Sequence of chain 1.A:
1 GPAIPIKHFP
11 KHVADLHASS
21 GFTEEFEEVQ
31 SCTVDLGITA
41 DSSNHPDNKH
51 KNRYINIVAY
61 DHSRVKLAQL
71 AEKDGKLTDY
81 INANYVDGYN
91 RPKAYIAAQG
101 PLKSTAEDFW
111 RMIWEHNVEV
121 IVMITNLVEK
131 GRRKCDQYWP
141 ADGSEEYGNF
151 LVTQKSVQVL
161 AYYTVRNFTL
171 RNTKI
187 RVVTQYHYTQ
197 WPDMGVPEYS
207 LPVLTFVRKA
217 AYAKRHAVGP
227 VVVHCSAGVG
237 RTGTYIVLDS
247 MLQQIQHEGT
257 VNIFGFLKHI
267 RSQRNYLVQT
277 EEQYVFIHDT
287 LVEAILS

Binding-site contacts:
Ligand atom C5 contacts residue TRP197 of chain 1.A at 3.6 Å (hydrophobic).
Ligand atom F3 contacts residue ILE124 of chain 1.A at 3.6 Å.
Ligand atom F1 contacts residue ARG237 of chain 1.A at 3.5 Å.
Ligand atom C2 contacts residue PHE282 of chain 1.A at 3.8 Å (hydrophobic).
Ligand atom C11 contacts residue PRO203 of chain 1.A at 3.6 Å (hydrophobic).
Ligand atom C3 contacts residue PHE282 of chain 1.A at 3.8 Å (hydrophobic).
Ligand atom C7 contacts residue TYR194 of chain 1.A at 3.7 Å (hydrophobic).
Ligand atom C12 contacts residue GLU278 of chain 1.A at 3.6 Å.
Ligand atom F2 contacts residue LEU244 of chain 1.A at 3.6 Å.
Ligand atom C18 contacts residue GLY236 of chain 1.A at 3.7 Å.
Ligand atom F1 contacts residue TYR241 of chain 1.A at 3.4 Å.
Ligand atom C9 contacts residue PHE282 of chain 1.A at 3.4 Å (hydrophobic).
Ligand atom F3 contacts residue TYR241 of chain 1.A at 3.7 Å.
Ligand atom O1 contacts residue TRP197 of chain 1.A at 3.3 Å.
Ligand atom C13 contacts residue PRO203 of chain 1.A at 3.6 Å (hydrophobic).
Ligand atom C10 contacts residue PRO203 of chain 1.A at 3.4 Å (hydrophobic).
Ligand atom C18 contacts residue GLN279 of chain 1.A at 3.4 Å.
Ligand atom C14 contacts residue GLN279 of chain 1.A at 3.5 Å.
Ligand atom C12 contacts residue PRO203 of chain 1.A at 3.7 Å (hydrophobic).
Ligand atom C18 contacts residue GLN275 of chain 1.A at 3.0 Å.
Ligand atom O1 contacts residue PRO203 of chain 1.A at 3.6 Å.
Ligand atom C20 contacts residue ARG237 of chain 1.A at 3.4 Å.
Ligand atom C20 contacts residue GLN279 of chain 1.A at 3.3 Å.
Ligand atom C19 contacts residue GLN279 of chain 1.A at 3.2 Å.
Ligand atom O2 contacts residue ARG237 of chain 1.A at 3.2 Å (salt-bridge).
Ligand atom C15 contacts residue GLN279 of chain 1.A at 3.5 Å.
Ligand atom C21 contacts residue GLN196 of chain 1.A at 3.6 Å.
Ligand atom C14 contacts residue PRO203 of chain 1.A at 3.8 Å (hydrophobic).
Ligand atom F2 contacts residue VAL213 of chain 1.A at 3.6 Å.
Ligand atom C4 contacts residue TRP197 of chain 1.A at 3.4 Å (hydrophobic).
Ligand atom C12 contacts residue PHE282 of chain 1.A at 3.7 Å (hydrophobic).
Ligand atom C16 contacts residue GLN279 of chain 1.A at 3.6 Å.
Ligand atom C7 contacts residue GLN196 of chain 1.A at 3.6 Å.
Ligand atom C17 contacts residue GLN279 of chain 1.A at 3.6 Å.
Ligand atom C21 contacts residue PRO203 of chain 1.A at 3.3 Å (hydrophobic).
Ligand atom O2 contacts residue GLN279 of chain 1.A at 3.5 Å (h-bond).
Ligand atom O3 contacts residue ARG237 of chain 1.A at 2.8 Å (salt-bridge).
Ligand atom C11 contacts residue PHE282 of chain 1.A at 3.4 Å (hydrophobic).
Ligand atom C7 contacts residue TRP197 of chain 1.A at 3.5 Å (hydrophobic).
Ligand atom C17 contacts residue GLN275 of chain 1.A at 3.5 Å.

A protein and the small-molecule ligand that binds it are described below.
Small molecule (SMILES): CCOc1ccc(C(F)(F)F)cc1CSc1ccsc1C(=O)NS(=O)(=O)c1ccccc1